Binding-site contacts:
Ligand atom C5' contacts residue ASP187 of chain 1.A at 3.3 Å.
Ligand atom O2A contacts residue ASP112 of chain 1.A at 3.6 Å (salt-bridge).
Ligand atom C6 contacts residue ARG74 of chain 1.A at 3.4 Å.
Ligand atom N1 contacts residue ARG74 of chain 1.A at 3.6 Å.
Ligand atom O1C contacts residue LYS67 of chain 1.A at 2.6 Å (salt-bridge).
Ligand atom O7' contacts residue LYS67 of chain 1.A at 3.2 Å (salt-bridge).
Ligand atom O1B contacts residue ALA116 of chain 1.A at 3.5 Å (h-bond).
Ligand atom O2A contacts residue MG1 of chain 1.I at 2.4 Å.
Ligand atom PA contacts residue ARG74 of chain 1.A at 3.3 Å.
Ligand atom O1B contacts residue GLN153 of chain 1.A at 3.7 Å.
Ligand atom O6' contacts residue ARG74 of chain 1.A at 3.4 Å (salt-bridge).
Ligand atom O7' contacts residue ASP115 of chain 1.A at 3.3 Å (salt-bridge).
Ligand atom O3C contacts residue GLY114 of chain 1.A at 3.3 Å.
Ligand atom O2B contacts residue VAL113 of chain 1.A at 3.0 Å (h-bond).
Ligand atom PA contacts residue MG1 of chain 1.I at 3.6 Å.
Ligand atom PC contacts residue LYS67 of chain 1.A at 3.4 Å.
Ligand atom O2C contacts residue VAL113 of chain 1.A at 3.2 Å (h-bond).
Ligand atom O2C contacts residue GLY114 of chain 1.A at 3.7 Å.
Ligand atom O5' contacts residue ARG74 of chain 1.A at 3.7 Å.
Ligand atom O2B contacts residue ALA116 of chain 1.A at 3.7 Å.
Ligand atom C5A contacts residue ARG74 of chain 1.A at 3.7 Å.
Ligand atom O2C contacts residue LYS222 of chain 1.A at 3.2 Å (salt-bridge).
Ligand atom O3C contacts residue ASP115 of chain 1.A at 3.6 Å (salt-bridge).
Ligand atom C2' contacts residue TYR117 of chain 1.A at 3.5 Å (hydrophobic).
Ligand atom PC contacts residue LYS222 of chain 1.A at 3.6 Å.
Ligand atom O1A contacts residue ARG74 of chain 1.A at 2.5 Å (salt-bridge).
Ligand atom C5 contacts residue ARG74 of chain 1.A at 3.6 Å.
Ligand atom O1C contacts residue LYS222 of chain 1.A at 2.9 Å (salt-bridge).
Ligand atom O2 contacts residue TYR117 of chain 1.A at 3.6 Å.
Ligand atom O6' contacts residue MG1 of chain 1.I at 3.7 Å.
Ligand atom PB contacts residue MG1 of chain 1.I at 3.3 Å.
Ligand atom C1' contacts residue TYR117 of chain 1.A at 3.5 Å (hydrophobic).
Ligand atom O2A contacts residue ASP187 of chain 1.A at 2.5 Å (salt-bridge).
Ligand atom PC contacts residue MG1 of chain 1.I at 3.5 Å.
Ligand atom O2C contacts residue MG1 of chain 1.I at 2.1 Å.
Ligand atom O6' contacts residue LYS67 of chain 1.A at 3.7 Å.
Ligand atom O2B contacts residue ASP187 of chain 1.A at 2.9 Å (salt-bridge).
Ligand atom O2C contacts residue ASP112 of chain 1.A at 3.5 Å (salt-bridge).
Ligand atom O7' contacts residue MG1 of chain 1.I at 3.7 Å.
Ligand atom O2B contacts residue MG1 of chain 1.I at 2.1 Å.

The small molecule below binds the protein below.
Small molecule (SMILES): Cc1cn([C@H]2C=C[C@@H](CO[P](=O)(O)O[P](=O)(O)OP(=O)(O)O)O2)c(=O)[nH]c1=O

Sequence of chain 1.A:
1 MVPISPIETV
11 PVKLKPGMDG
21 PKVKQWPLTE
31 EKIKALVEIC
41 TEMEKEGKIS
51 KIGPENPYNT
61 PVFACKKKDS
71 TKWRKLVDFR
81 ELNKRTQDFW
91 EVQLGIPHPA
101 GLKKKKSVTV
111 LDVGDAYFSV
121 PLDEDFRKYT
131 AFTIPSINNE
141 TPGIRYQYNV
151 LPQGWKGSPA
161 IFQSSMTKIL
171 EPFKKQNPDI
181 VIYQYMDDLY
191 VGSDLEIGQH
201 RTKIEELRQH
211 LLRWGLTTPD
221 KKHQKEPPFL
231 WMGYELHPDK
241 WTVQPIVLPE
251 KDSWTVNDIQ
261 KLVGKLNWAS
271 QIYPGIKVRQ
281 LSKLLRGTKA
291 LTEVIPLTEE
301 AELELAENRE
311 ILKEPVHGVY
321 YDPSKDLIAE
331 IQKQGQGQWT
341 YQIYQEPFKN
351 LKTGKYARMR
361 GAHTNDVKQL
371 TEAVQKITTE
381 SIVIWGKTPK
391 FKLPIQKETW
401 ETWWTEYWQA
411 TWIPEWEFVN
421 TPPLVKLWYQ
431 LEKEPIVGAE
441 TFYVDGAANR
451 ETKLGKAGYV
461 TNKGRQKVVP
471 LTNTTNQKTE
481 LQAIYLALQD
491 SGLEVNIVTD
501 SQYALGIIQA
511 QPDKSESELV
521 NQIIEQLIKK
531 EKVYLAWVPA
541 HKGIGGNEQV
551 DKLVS